Sequence of chain 1.B:
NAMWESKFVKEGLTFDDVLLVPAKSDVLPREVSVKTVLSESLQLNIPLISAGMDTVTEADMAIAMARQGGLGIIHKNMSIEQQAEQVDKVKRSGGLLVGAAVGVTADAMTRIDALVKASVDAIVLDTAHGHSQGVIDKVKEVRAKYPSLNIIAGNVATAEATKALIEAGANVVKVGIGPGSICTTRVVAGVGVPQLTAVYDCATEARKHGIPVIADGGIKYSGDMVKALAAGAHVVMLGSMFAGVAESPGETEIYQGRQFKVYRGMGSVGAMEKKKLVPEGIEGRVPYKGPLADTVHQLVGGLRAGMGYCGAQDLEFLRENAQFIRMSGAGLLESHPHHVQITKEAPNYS

Sequence of chain 1.D:
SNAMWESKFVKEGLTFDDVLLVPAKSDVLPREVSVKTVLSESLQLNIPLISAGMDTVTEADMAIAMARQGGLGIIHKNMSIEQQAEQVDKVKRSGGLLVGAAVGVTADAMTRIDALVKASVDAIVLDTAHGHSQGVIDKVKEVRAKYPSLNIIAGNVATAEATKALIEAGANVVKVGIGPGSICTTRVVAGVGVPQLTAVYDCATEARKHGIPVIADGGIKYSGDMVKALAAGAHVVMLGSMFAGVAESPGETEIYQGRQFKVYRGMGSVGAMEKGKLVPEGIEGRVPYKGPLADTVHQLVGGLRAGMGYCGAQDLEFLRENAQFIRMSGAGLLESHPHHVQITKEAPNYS

This protein binds this small molecule.
Small molecule (SMILES): C=C(C)c1cccc(C(C)(C)NC(=O)Nc2ccc(Cl)c(N[C@@H]3OC[C@@H](O)[C@@H](O)[C@H]3O)c2)c1

Binding-site contacts:
Ligand atom O2 contacts residue ALA150 of chain 1.D at 3.9 Å.
Ligand atom C18 contacts residue ALA338 of chain 1.B at 3.8 Å (hydrophobic).
Ligand atom C2 contacts residue GLY289 of chain 1.D at 3.7 Å.
Ligand atom N3 contacts residue GLU313 of chain 1.D at 3.5 Å (salt-bridge).
Ligand atom N4 contacts residue GLU313 of chain 1.D at 3.1 Å (salt-bridge).
Ligand atom C8 contacts residue IMP1 of chain 1.S at 3.4 Å.
Ligand atom C19 contacts residue ALA338 of chain 1.B at 3.4 Å (hydrophobic).
Ligand atom O6 contacts residue THR149 of chain 1.D at 2.8 Å (h-bond).
Ligand atom C18 contacts residue TYR342 of chain 1.B at 3.6 Å (hydrophobic).
Ligand atom C7 contacts residue ALA150 of chain 1.D at 3.9 Å (hydrophobic).
Ligand atom O4 contacts residue VAL157 of chain 1.D at 3.8 Å.
Ligand atom C19 contacts residue PRO51 of chain 1.B at 3.7 Å (hydrophobic).
Ligand atom C19 contacts residue TYR342 of chain 1.B at 3.9 Å (hydrophobic).
Ligand atom C3 contacts residue GLY289 of chain 1.D at 3.7 Å.
Ligand atom C13 contacts residue VAL311 of chain 1.D at 3.7 Å (hydrophobic).
Ligand atom O5 contacts residue VAL157 of chain 1.D at 3.8 Å.
Ligand atom C17 contacts residue ALA150 of chain 1.D at 3.9 Å (hydrophobic).
Ligand atom C25 contacts residue THR149 of chain 1.D at 3.6 Å.
Ligand atom CL contacts residue GLY341 of chain 1.B at 3.1 Å.
Ligand atom O4 contacts residue HIS151 of chain 1.D at 3.3 Å (h-bond).
Ligand atom C10 contacts residue GLU313 of chain 1.D at 3.8 Å.
Ligand atom C9 contacts residue THR207 of chain 1.D at 3.7 Å.
Ligand atom C9 contacts residue GLU313 of chain 1.D at 3.4 Å.
Ligand atom O4 contacts residue SER154 of chain 1.D at 3.6 Å (h-bond).
Ligand atom O4 contacts residue THR149 of chain 1.D at 2.5 Å (h-bond).
Ligand atom C24 contacts residue THR149 of chain 1.D at 3.9 Å.
Ligand atom C9 contacts residue ALA150 of chain 1.D at 3.6 Å (hydrophobic).
Ligand atom C13 contacts residue GLU313 of chain 1.D at 3.8 Å.
Ligand atom C9 contacts residue IMP1 of chain 1.S at 3.4 Å.
Ligand atom CL contacts residue HIS151 of chain 1.D at 3.6 Å.
Ligand atom C22 contacts residue ALA150 of chain 1.D at 3.8 Å (hydrophobic).
Ligand atom C18 contacts residue GLU313 of chain 1.D at 3.8 Å.
Ligand atom CL contacts residue TYR342 of chain 1.B at 3.8 Å.
Ligand atom C17 contacts residue GLU313 of chain 1.D at 3.9 Å.
Ligand atom C7 contacts residue IMP1 of chain 1.S at 3.5 Å.
Ligand atom C9 contacts residue TYR342 of chain 1.B at 3.8 Å (hydrophobic).
Ligand atom C3 contacts residue MET288 of chain 1.D at 3.8 Å (hydrophobic).
Ligand atom C20 contacts residue PRO51 of chain 1.B at 3.8 Å (hydrophobic).
Ligand atom O5 contacts residue VAL126 of chain 1.D at 3.9 Å.
Ligand atom C25 contacts residue SER154 of chain 1.D at 3.9 Å.